Binding-site contacts:
Ligand atom O4 contacts residue GLN580 of chain 1.E at 4.2 Å.
Ligand atom C3 contacts residue GLN580 of chain 1.E at 4.1 Å.
Ligand atom C3 contacts residue ASN331 of chain 1.E at 3.8 Å.
Ligand atom O3 contacts residue GLN580 of chain 1.E at 4.4 Å.
Ligand atom N2 contacts residue ASN331 of chain 1.E at 2.8 Å (h-bond).
Ligand atom C1 contacts residue GLN580 of chain 1.E at 4.4 Å.
Ligand atom C5 contacts residue ASN331 of chain 1.E at 3.7 Å.
Ligand atom C2 contacts residue GLN580 of chain 1.E at 4.0 Å.
Ligand atom C6 contacts residue GLN580 of chain 1.E at 3.7 Å.
Ligand atom C6 contacts residue PRO579 of chain 1.E at 4.4 Å (hydrophobic).
Ligand atom C4 contacts residue ASN331 of chain 1.E at 4.3 Å.
Ligand atom C5 contacts residue GLN580 of chain 1.E at 3.7 Å.
Ligand atom C1 contacts residue ASN331 of chain 1.E at 1.4 Å.
Ligand atom O5 contacts residue GLN580 of chain 1.E at 3.6 Å.
Ligand atom C2 contacts residue ASN331 of chain 1.E at 2.5 Å.
Ligand atom C7 contacts residue ASN331 of chain 1.E at 3.7 Å.
Ligand atom O7 contacts residue ASN331 of chain 1.E at 4.2 Å.
Ligand atom C4 contacts residue GLN580 of chain 1.E at 3.3 Å.
Ligand atom O5 contacts residue ASN331 of chain 1.E at 2.5 Å (h-bond).

This protein binds this small molecule.
Small molecule (SMILES): CC(=O)N[C@@H]1[C@@H](O)[C@H](O)[C@@H](CO)O[C@H]1O

Sequence of chain 1.E:
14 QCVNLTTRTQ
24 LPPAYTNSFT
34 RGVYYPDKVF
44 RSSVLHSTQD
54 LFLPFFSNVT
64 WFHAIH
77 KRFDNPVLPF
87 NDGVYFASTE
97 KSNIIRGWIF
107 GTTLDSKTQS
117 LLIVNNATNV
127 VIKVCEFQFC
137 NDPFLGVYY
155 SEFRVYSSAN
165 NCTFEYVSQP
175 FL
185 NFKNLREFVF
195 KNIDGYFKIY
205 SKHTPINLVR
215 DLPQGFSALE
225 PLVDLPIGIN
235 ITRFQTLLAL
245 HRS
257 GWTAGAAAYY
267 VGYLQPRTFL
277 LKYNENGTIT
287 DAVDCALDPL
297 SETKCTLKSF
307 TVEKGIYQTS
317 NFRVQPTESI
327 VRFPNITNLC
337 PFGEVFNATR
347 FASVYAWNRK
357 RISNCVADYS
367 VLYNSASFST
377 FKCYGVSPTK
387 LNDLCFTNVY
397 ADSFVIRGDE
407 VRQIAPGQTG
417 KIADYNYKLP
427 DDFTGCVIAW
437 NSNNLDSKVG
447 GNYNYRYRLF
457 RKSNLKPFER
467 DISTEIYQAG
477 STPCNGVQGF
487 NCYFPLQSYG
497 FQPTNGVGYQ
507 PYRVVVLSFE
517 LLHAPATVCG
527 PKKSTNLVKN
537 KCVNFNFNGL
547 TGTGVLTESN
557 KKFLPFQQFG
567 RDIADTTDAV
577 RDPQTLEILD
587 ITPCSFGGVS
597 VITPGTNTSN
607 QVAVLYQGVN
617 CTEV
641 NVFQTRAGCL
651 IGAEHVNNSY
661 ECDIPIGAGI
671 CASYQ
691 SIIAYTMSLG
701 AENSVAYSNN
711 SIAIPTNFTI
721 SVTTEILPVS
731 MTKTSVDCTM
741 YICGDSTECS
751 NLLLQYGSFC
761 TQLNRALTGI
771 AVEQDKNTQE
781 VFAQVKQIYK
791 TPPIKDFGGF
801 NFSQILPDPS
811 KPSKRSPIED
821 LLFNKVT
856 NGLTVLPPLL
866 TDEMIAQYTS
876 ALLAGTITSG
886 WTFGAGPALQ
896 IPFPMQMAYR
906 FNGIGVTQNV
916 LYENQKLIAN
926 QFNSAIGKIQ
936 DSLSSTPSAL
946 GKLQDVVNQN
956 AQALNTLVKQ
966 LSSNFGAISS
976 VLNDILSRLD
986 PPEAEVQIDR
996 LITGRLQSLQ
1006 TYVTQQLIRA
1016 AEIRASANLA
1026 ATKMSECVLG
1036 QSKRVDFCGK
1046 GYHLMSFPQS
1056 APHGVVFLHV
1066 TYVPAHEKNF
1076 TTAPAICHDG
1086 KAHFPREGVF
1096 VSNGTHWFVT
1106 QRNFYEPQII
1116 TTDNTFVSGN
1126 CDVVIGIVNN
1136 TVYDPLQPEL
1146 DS